A protein and the small-molecule ligand that binds it are described below.
Small molecule (SMILES): CC(=O)N[C@@H]1[C@@H](O)[C@H](O)[C@@H](CO)O[C@H]1O

Binding-site contacts:
Ligand atom C8 contacts residue ASN125 of chain 1.B at 3.5 Å.
Ligand atom O5 contacts residue ASN122 of chain 1.B at 4.4 Å.
Ligand atom C6 contacts residue LYS129 of chain 1.B at 2.2 Å.
Ligand atom C7 contacts residue ASN122 of chain 1.B at 4.0 Å.
Ligand atom O5 contacts residue LYS129 of chain 1.B at 3.9 Å.
Ligand atom N2 contacts residue ASN122 of chain 1.B at 3.1 Å (h-bond).
Ligand atom O5 contacts residue VAL127 of chain 1.B at 4.2 Å.
Ligand atom O6 contacts residue GLU169 of chain 1.B at 4.0 Å.
Ligand atom C7 contacts residue ASN125 of chain 1.B at 4.1 Å.
Ligand atom C8 contacts residue ASN122 of chain 1.B at 4.4 Å.
Ligand atom O6 contacts residue LYS129 of chain 1.B at 1.3 Å (salt-bridge).
Ligand atom C1 contacts residue ASN122 of chain 1.B at 3.4 Å.
Ligand atom O7 contacts residue ASN125 of chain 1.B at 4.1 Å.
Ligand atom C5 contacts residue LYS129 of chain 1.B at 3.6 Å.
Ligand atom O6 contacts residue VAL127 of chain 1.B at 4.0 Å.
Ligand atom C2 contacts residue ASN122 of chain 1.B at 3.3 Å.
Ligand atom C1 contacts residue VAL127 of chain 1.B at 3.8 Å (hydrophobic).

Sequence of chain 1.B:
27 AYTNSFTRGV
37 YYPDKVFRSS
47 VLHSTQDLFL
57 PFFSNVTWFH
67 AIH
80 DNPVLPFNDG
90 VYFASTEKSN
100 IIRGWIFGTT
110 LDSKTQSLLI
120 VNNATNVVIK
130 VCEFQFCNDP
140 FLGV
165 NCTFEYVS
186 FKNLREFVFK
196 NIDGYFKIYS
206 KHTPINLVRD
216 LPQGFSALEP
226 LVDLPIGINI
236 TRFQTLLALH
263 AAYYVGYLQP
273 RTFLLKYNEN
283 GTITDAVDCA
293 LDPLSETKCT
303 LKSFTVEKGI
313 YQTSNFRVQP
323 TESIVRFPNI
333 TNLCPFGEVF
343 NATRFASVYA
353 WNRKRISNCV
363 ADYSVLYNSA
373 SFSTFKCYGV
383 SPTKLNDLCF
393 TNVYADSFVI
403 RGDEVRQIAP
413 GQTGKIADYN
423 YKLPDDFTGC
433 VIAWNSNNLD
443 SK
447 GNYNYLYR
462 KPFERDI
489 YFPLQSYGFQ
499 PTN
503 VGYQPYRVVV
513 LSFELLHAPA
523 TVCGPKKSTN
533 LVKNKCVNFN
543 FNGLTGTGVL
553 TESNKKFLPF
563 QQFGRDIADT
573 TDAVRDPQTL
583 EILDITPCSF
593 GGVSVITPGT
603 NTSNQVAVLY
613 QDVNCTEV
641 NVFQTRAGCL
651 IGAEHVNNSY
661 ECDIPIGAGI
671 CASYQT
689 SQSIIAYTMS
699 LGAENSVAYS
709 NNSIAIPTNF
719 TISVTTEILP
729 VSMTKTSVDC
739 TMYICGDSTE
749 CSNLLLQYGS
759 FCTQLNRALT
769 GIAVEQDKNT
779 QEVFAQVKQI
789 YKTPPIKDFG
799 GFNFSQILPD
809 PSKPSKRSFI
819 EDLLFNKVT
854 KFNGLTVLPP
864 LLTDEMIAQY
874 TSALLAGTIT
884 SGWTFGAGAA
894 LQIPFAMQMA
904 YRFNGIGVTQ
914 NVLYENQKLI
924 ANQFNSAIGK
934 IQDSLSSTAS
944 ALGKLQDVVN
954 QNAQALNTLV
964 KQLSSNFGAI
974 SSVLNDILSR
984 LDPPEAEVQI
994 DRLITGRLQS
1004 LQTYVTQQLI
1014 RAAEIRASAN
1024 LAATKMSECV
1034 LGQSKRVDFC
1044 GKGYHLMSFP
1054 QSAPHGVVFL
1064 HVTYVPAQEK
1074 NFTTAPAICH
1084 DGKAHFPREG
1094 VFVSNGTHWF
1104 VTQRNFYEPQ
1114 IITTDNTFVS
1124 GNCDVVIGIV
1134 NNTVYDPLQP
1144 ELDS